The small molecule below binds the protein below.
Small molecule (SMILES): CC(=O)N[C@@H]1[C@@H](O)[C@H](O)[C@@H](CO)O[C@H]1O

Binding-site contacts:
Ligand atom C7 contacts residue ASN280 of chain 1.B at 4.1 Å.
Ligand atom C8 contacts residue ASN280 of chain 1.B at 3.5 Å.
Ligand atom O7 contacts residue ASN280 of chain 1.B at 3.9 Å.
Ligand atom C2 contacts residue ASN282 of chain 1.B at 3.0 Å.
Ligand atom N2 contacts residue ASN282 of chain 1.B at 3.5 Å (h-bond).
Ligand atom O3 contacts residue ASN282 of chain 1.B at 2.6 Å (h-bond).
Ligand atom C8 contacts residue GLU281 of chain 1.B at 4.0 Å.
Ligand atom C4 contacts residue ASN282 of chain 1.B at 3.7 Å.
Ligand atom C1 contacts residue ASN282 of chain 1.B at 4.3 Å.
Ligand atom C7 contacts residue ASN282 of chain 1.B at 3.2 Å.
Ligand atom O7 contacts residue ASN282 of chain 1.B at 2.3 Å (h-bond).
Ligand atom C3 contacts residue ASN282 of chain 1.B at 3.2 Å.

Sequence of chain 1.B:
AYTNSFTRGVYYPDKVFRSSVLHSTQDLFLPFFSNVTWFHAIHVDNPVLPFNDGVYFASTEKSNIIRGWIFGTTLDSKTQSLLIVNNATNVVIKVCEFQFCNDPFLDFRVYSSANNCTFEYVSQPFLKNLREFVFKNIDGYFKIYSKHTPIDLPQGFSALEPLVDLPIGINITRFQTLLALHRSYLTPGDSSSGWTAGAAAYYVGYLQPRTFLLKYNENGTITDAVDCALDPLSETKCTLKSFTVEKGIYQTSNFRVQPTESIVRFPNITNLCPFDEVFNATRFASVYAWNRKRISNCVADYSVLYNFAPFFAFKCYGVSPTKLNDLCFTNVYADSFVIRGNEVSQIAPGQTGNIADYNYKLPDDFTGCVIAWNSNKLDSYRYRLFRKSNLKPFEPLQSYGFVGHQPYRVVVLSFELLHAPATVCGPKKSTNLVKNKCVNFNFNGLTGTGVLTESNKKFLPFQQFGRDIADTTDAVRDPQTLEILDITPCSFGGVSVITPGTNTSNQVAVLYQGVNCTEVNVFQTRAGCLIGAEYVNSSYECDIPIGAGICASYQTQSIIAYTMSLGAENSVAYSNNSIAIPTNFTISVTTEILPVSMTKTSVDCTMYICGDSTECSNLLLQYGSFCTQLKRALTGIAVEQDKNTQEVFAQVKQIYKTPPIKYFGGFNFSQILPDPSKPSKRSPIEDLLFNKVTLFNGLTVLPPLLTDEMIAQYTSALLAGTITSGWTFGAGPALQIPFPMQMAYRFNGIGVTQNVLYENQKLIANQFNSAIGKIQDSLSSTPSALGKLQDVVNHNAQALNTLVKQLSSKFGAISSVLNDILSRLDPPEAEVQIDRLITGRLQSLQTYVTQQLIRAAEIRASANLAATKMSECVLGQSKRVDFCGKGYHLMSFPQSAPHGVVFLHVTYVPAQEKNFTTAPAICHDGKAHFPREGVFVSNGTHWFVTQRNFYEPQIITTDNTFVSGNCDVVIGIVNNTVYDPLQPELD